Binding-site contacts:
Ligand atom O6 contacts residue ASP125 of chain 1.C at 3.1 Å (salt-bridge).
Ligand atom C6 contacts residue TRP123 of chain 1.C at 3.5 Å (hydrophobic).
Ligand atom O4 contacts residue GLY1 of chain 1.C at 2.9 Å (h-bond).
Ligand atom C1 contacts residue PHE47 of chain 1.C at 4.1 Å (hydrophobic).
Ligand atom C4 contacts residue GLY121 of chain 1.C at 4.5 Å.
Ligand atom C1 contacts residue GLY121 of chain 1.C at 4.4 Å.
Ligand atom C3 contacts residue TYR78 of chain 1.C at 4.0 Å (hydrophobic).
Ligand atom C4 contacts residue GLY1 of chain 1.C at 3.9 Å.
Ligand atom C5 contacts residue TYR122 of chain 1.C at 3.9 Å (hydrophobic).
Ligand atom O6 contacts residue GLY121 of chain 1.C at 3.6 Å.
Ligand atom C2 contacts residue PHE47 of chain 1.C at 3.9 Å (hydrophobic).
Ligand atom O4 contacts residue GLY121 of chain 1.C at 3.4 Å.
Ligand atom O1 contacts residue TYR78 of chain 1.C at 3.6 Å.
Ligand atom O2 contacts residue PHE47 of chain 1.C at 4.0 Å.
Ligand atom C6 contacts residue TYR78 of chain 1.C at 3.9 Å (hydrophobic).
Ligand atom C5 contacts residue TYR78 of chain 1.C at 3.8 Å (hydrophobic).
Ligand atom C1 contacts residue TYR122 of chain 1.C at 3.8 Å (hydrophobic).
Ligand atom C4 contacts residue ASP125 of chain 1.C at 3.5 Å.
Ligand atom C6 contacts residue TYR122 of chain 1.C at 3.8 Å (hydrophobic).
Ligand atom O1 contacts residue TYR122 of chain 1.C at 4.4 Å.
Ligand atom C3 contacts residue GLY1 of chain 1.C at 3.8 Å.
Ligand atom O6 contacts residue TYR122 of chain 1.C at 2.8 Å (h-bond).
Ligand atom C7 contacts residue TYR78 of chain 1.C at 3.4 Å (hydrophobic).
Ligand atom C5 contacts residue ASP125 of chain 1.C at 4.0 Å.
Ligand atom C6 contacts residue ASP125 of chain 1.C at 3.3 Å.
Ligand atom C2 contacts residue GLY121 of chain 1.C at 4.4 Å.
Ligand atom O5 contacts residue GLY121 of chain 1.C at 3.8 Å.
Ligand atom C6 contacts residue VAL80 of chain 1.C at 4.0 Å (hydrophobic).
Ligand atom O3 contacts residue GLY1 of chain 1.C at 2.8 Å (h-bond).
Ligand atom O5 contacts residue TYR122 of chain 1.C at 2.9 Å (h-bond).
Ligand atom C4 contacts residue TYR78 of chain 1.C at 4.0 Å (hydrophobic).
Ligand atom O4 contacts residue TYR122 of chain 1.C at 4.2 Å.
Ligand atom C2 contacts residue GLY1 of chain 1.C at 4.2 Å.
Ligand atom O6 contacts residue VAL80 of chain 1.C at 4.2 Å.
Ligand atom C7 contacts residue TYR122 of chain 1.C at 3.4 Å (hydrophobic).
Ligand atom O6 contacts residue TRP123 of chain 1.C at 2.8 Å (h-bond).
Ligand atom O4 contacts residue ASP125 of chain 1.C at 2.9 Å (salt-bridge).

Sequence of chain 1.C:
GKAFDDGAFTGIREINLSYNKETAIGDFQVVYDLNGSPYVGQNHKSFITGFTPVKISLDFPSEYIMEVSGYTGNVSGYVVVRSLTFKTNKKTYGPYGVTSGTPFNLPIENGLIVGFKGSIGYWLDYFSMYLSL

A protein and the small-molecule ligand that binds it are described below.
Small molecule (SMILES): CO[C@H]1O[C@H](CO)[C@H](O)[C@H](O)[C@H]1O